Binding-site contacts:
Ligand atom O2 contacts residue ILE245 of chain 1.C at 3.8 Å.
Ligand atom O2X contacts residue GLY126 of chain 1.C at 3.7 Å.
Ligand atom P' contacts residue THR221 of chain 1.C at 3.7 Å.
Ligand atom O2X contacts residue ALA128 of chain 1.C at 4.2 Å.
Ligand atom O2 contacts residue PHE125 of chain 1.C at 3.3 Å.
Ligand atom C1 contacts residue GLY210 of chain 1.C at 3.5 Å.
Ligand atom O4 contacts residue GLY126 of chain 1.C at 3.9 Å.
Ligand atom C1 contacts residue PHE125 of chain 1.C at 4.0 Å (hydrophobic).
Ligand atom O1X contacts residue GLN216 of chain 1.C at 3.9 Å.
Ligand atom O2 contacts residue ASP244 of chain 1.C at 3.3 Å (salt-bridge).
Ligand atom O3X contacts residue LYS289 of chain 1.C at 3.3 Å (salt-bridge).
Ligand atom O5 contacts residue GLU127 of chain 1.C at 4.2 Å.
Ligand atom C3 contacts residue ASP244 of chain 1.C at 3.3 Å.
Ligand atom C3 contacts residue GLY212 of chain 1.C at 4.0 Å.
Ligand atom O2 contacts residue GLY247 of chain 1.C at 3.7 Å.
Ligand atom O1 contacts residue GLY210 of chain 1.C at 3.3 Å (h-bond).
Ligand atom C4 contacts residue THR221 of chain 1.C at 4.2 Å.
Ligand atom O1 contacts residue PHE125 of chain 1.C at 3.6 Å.
Ligand atom O3X contacts residue ALA128 of chain 1.C at 3.5 Å (h-bond).
Ligand atom O2X contacts residue THR221 of chain 1.C at 2.6 Å (h-bond).
Ligand atom O3X contacts residue GLU127 of chain 1.C at 4.1 Å.
Ligand atom O2X contacts residue GLU127 of chain 1.C at 2.8 Å (salt-bridge).
Ligand atom O3 contacts residue ASP244 of chain 1.C at 3.2 Å (salt-bridge).
Ligand atom O1X contacts residue LYS289 of chain 1.C at 3.0 Å (salt-bridge).
Ligand atom O4 contacts residue PHE125 of chain 1.C at 3.2 Å (h-bond).
Ligand atom O2 contacts residue LEU246 of chain 1.C at 2.8 Å (h-bond).
Ligand atom C2 contacts residue ILE245 of chain 1.C at 4.2 Å (hydrophobic).
Ligand atom C2 contacts residue ASP244 of chain 1.C at 3.2 Å.
Ligand atom C2 contacts residue GLY212 of chain 1.C at 4.0 Å.
Ligand atom P' contacts residue LYS289 of chain 1.C at 3.7 Å.
Ligand atom C5 contacts residue GLY212 of chain 1.C at 4.0 Å.
Ligand atom C1 contacts residue ILE211 of chain 1.C at 3.9 Å (hydrophobic).
Ligand atom O5 contacts residue GLY126 of chain 1.C at 3.8 Å.
Ligand atom O1 contacts residue LEU246 of chain 1.C at 3.7 Å.
Ligand atom P' contacts residue GLU127 of chain 1.C at 3.8 Å.
Ligand atom O3 contacts residue PHE125 of chain 1.C at 3.6 Å.
Ligand atom O3 contacts residue ILE222 of chain 1.C at 3.4 Å.
Ligand atom C2 contacts residue LEU246 of chain 1.C at 3.6 Å (hydrophobic).
Ligand atom C5 contacts residue ILE211 of chain 1.C at 4.0 Å (hydrophobic).
Ligand atom O1X contacts residue THR221 of chain 1.C at 3.6 Å (h-bond).

This small molecule binds to this protein.
Small molecule (SMILES): O=P(O)(O)OC[C@H]1O[C@H](O)[C@H](O)[C@@H]1O

Sequence of chain 1.C:
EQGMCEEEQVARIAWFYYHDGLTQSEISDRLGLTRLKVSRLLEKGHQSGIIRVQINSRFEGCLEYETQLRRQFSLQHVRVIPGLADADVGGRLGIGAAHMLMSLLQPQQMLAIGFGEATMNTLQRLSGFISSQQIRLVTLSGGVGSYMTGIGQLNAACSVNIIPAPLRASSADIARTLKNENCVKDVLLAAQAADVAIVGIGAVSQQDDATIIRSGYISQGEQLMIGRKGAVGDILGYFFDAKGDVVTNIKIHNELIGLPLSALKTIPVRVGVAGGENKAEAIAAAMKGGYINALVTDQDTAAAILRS